Sequence of chain 12.A:
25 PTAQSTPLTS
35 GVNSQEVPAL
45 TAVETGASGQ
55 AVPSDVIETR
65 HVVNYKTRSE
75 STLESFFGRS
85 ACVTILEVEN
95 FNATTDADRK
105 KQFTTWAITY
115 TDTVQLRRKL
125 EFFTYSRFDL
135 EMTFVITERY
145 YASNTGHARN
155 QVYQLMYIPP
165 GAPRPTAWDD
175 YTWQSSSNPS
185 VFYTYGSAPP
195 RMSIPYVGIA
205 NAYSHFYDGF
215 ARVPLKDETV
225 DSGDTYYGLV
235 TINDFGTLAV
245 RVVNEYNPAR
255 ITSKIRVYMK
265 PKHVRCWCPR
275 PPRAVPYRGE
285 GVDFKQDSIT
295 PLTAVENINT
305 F

This protein binds this small molecule.
Small molecule (SMILES): CC(=O)N[C@H]1[C@H]([C@H](O)[C@H](O)CO)O[C@@](O)(C(=O)O)C[C@@H]1O

Binding-site contacts:
Ligand atom O4 contacts residue TYR145 of chain 13.A at 4.2 Å.
Ligand atom C1 contacts residue SER147 of chain 13.A at 3.6 Å.
Ligand atom N5 contacts residue TYR250 of chain 12.A at 4.4 Å.
Ligand atom C11 contacts residue ARG143 of chain 13.A at 4.0 Å.
Ligand atom C11 contacts residue TYR250 of chain 12.A at 3.7 Å (hydrophobic).
Ligand atom C3 contacts residue PRO252 of chain 12.A at 3.8 Å (hydrophobic).
Ligand atom O1B contacts residue PRO252 of chain 12.A at 3.3 Å.
Ligand atom C1 contacts residue PRO252 of chain 12.A at 4.0 Å (hydrophobic).
Ligand atom C7 contacts residue TYR145 of chain 13.A at 3.9 Å (hydrophobic).
Ligand atom C5 contacts residue TYR145 of chain 13.A at 3.3 Å (hydrophobic).
Ligand atom C10 contacts residue TYR250 of chain 12.A at 3.5 Å (hydrophobic).
Ligand atom C9 contacts residue TYR145 of chain 13.A at 4.4 Å (hydrophobic).
Ligand atom C10 contacts residue TYR145 of chain 13.A at 3.6 Å (hydrophobic).
Ligand atom C8 contacts residue ALA146 of chain 13.A at 4.5 Å (hydrophobic).
Ligand atom C6 contacts residue ALA146 of chain 13.A at 4.2 Å (hydrophobic).
Ligand atom O4 contacts residue TYR250 of chain 12.A at 3.4 Å.
Ligand atom O8 contacts residue ALA146 of chain 13.A at 3.3 Å.
Ligand atom O1A contacts residue ASN148 of chain 13.A at 4.3 Å.
Ligand atom C4 contacts residue PRO252 of chain 12.A at 3.7 Å (hydrophobic).
Ligand atom N5 contacts residue TYR145 of chain 13.A at 2.6 Å (h-bond).
Ligand atom C4 contacts residue TYR145 of chain 13.A at 3.6 Å (hydrophobic).
Ligand atom O1B contacts residue ALA146 of chain 13.A at 4.3 Å.
Ligand atom O10 contacts residue TYR250 of chain 12.A at 2.8 Å (h-bond).
Ligand atom O4 contacts residue ASN251 of chain 12.A at 4.1 Å.
Ligand atom C11 contacts residue TYR145 of chain 13.A at 3.7 Å (hydrophobic).
Ligand atom O1A contacts residue ALA146 of chain 13.A at 3.2 Å.
Ligand atom O1B contacts residue SER147 of chain 13.A at 2.7 Å (h-bond).
Ligand atom C1 contacts residue ALA146 of chain 13.A at 4.0 Å (hydrophobic).
Ligand atom C6 contacts residue TYR145 of chain 13.A at 3.4 Å (hydrophobic).
Ligand atom O4 contacts residue PRO252 of chain 12.A at 3.6 Å.
Ligand atom O1A contacts residue SER147 of chain 13.A at 3.1 Å (h-bond).

Sequence of chain 13.A:
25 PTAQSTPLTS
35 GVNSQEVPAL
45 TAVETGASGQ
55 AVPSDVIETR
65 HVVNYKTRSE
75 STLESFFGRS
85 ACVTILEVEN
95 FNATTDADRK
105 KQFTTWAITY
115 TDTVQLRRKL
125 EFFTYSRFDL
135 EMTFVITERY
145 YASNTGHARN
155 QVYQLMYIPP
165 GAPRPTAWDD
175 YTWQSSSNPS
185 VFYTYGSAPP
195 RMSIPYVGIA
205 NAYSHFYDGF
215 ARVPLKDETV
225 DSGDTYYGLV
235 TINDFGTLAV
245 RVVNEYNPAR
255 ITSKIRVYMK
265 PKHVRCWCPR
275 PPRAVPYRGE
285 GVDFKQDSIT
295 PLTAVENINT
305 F